Binding-site contacts:
Ligand atom CG2 contacts residue ASN281 of chain 2.X at 3.6 Å.
Ligand atom O contacts residue LYS234 of chain 2.X at 3.6 Å.
Ligand atom O contacts residue HIS277 of chain 2.X at 3.4 Å.
Ligand atom C contacts residue THR235 of chain 2.X at 3.6 Å.
Ligand atom CD1 contacts residue TYR91 of chain 2.X at 3.9 Å (hydrophobic).
Ligand atom O contacts residue TYR94 of chain 2.X at 2.9 Å.
Ligand atom N contacts residue ASN227 of chain 2.X at 3.0 Å (h-bond).
Ligand atom N contacts residue THR235 of chain 2.X at 3.5 Å (h-bond).
Ligand atom CG2 contacts residue LEU286 of chain 2.X at 3.7 Å (hydrophobic).
Ligand atom CD1 contacts residue TYR94 of chain 2.X at 3.5 Å (hydrophobic).
Ligand atom CG contacts residue TYR273 of chain 2.X at 3.6 Å (hydrophobic).
Ligand atom O contacts residue ASN281 of chain 2.X at 2.6 Å (h-bond).
Ligand atom C contacts residue THR235 of chain 2.X at 3.6 Å.
Ligand atom N contacts residue TYR273 of chain 2.X at 3.9 Å.
Ligand atom N contacts residue THR235 of chain 2.X at 3.9 Å.
Ligand atom C contacts residue THR235 of chain 2.X at 3.6 Å.
Ligand atom CG contacts residue HIS277 of chain 2.X at 3.8 Å.
Ligand atom CB contacts residue TYR238 of chain 2.X at 3.6 Å (hydrophobic).
Ligand atom CG1 contacts residue TYR94 of chain 2.X at 3.8 Å (hydrophobic).
Ligand atom C contacts residue ASN227 of chain 2.X at 3.5 Å.
Ligand atom CD contacts residue HIS277 of chain 2.X at 3.9 Å.
Ligand atom CG2 contacts residue HIS277 of chain 2.X at 3.3 Å.
Ligand atom CG1 contacts residue VAL280 of chain 2.X at 4.0 Å (hydrophobic).
Ligand atom O contacts residue ASN227 of chain 2.X at 3.6 Å.
Ligand atom C contacts residue ASN281 of chain 2.X at 3.8 Å.
Ligand atom C contacts residue TYR94 of chain 2.X at 4.0 Å (hydrophobic).
Ligand atom CG contacts residue LYS234 of chain 2.X at 3.3 Å.
Ligand atom C contacts residue LEU286 of chain 2.X at 3.8 Å (hydrophobic).
Ligand atom CG2 contacts residue GLU236 of chain 2.X at 3.3 Å.
Ligand atom CD contacts residue TYR273 of chain 2.X at 3.3 Å (hydrophobic).
Ligand atom CB contacts residue LEU286 of chain 2.X at 3.9 Å (hydrophobic).
Ligand atom CA contacts residue ASN227 of chain 2.X at 3.7 Å.
Ligand atom O contacts residue THR235 of chain 2.X at 3.1 Å (h-bond).
Ligand atom CG2 contacts residue PHE278 of chain 2.X at 3.7 Å (hydrophobic).
Ligand atom O contacts residue LEU286 of chain 2.X at 3.2 Å.
Ligand atom CG contacts residue ASP233 of chain 2.X at 3.0 Å.
Ligand atom CB contacts residue HIS277 of chain 2.X at 3.7 Å.
Ligand atom CA contacts residue THR235 of chain 2.X at 3.6 Å.
Ligand atom O contacts residue THR235 of chain 2.X at 3.0 Å (h-bond).
Ligand atom CB contacts residue ASP233 of chain 2.X at 3.0 Å.

Sequence of chain 2.X:
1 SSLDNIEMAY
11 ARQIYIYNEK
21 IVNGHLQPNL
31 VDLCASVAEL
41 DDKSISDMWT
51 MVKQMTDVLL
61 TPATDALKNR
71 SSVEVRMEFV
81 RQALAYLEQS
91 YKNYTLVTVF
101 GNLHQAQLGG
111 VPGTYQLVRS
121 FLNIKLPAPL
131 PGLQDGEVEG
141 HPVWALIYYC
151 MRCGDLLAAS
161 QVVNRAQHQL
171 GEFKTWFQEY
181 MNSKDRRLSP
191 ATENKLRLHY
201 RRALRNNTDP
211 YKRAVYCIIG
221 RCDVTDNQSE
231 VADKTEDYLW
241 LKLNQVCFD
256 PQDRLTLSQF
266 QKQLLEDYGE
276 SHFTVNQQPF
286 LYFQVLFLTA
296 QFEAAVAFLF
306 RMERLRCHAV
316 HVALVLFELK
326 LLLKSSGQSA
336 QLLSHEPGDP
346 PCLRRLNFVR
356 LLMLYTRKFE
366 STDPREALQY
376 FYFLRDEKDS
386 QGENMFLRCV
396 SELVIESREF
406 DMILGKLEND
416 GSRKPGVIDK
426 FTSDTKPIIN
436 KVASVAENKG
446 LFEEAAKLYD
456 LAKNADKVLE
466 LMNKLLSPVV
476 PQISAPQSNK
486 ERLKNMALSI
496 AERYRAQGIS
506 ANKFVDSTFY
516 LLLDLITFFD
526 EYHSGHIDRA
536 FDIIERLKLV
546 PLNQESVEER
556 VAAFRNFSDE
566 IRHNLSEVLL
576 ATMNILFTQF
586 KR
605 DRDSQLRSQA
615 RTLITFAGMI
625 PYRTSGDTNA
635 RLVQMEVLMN

A protein and the small-molecule ligand that binds it are described below.
Small molecule (SMILES): CC[C@H](C)[C@H](NC(=O)[C@H](CO)NC(=O)[C@H](CCCN=C(N)N)NC(=O)[C@@H](NC(=O)[C@@H]1CCCN1C(=O)[C@@H]1CCCN1C(=O)[C@H](C)N)C(C)C)C(=O)N[C@H](C=O)Cc1ccc(O)cc1